Binding-site contacts:
Ligand atom N03 contacts residue GLY142 of chain 1.D at 4.0 Å.
Ligand atom O01 contacts residue HIS100 of chain 1.D at 3.3 Å (h-bond).
Ligand atom N04 contacts residue TYR141 of chain 1.D at 3.7 Å.
Ligand atom O01 contacts residue ZN1 of chain 1.N at 2.2 Å.
Ligand atom C11 contacts residue HIS204 of chain 1.D at 4.1 Å.
Ligand atom C07 contacts residue HIS204 of chain 1.D at 3.7 Å.
Ligand atom O02 contacts residue ASP51 of chain 1.D at 3.4 Å (salt-bridge).
Ligand atom C11 contacts residue ASP50 of chain 1.D at 4.3 Å.
Ligand atom N05 contacts residue ASP50 of chain 1.D at 3.2 Å (salt-bridge).
Ligand atom N05 contacts residue LEU202 of chain 1.D at 4.0 Å.
Ligand atom N03 contacts residue TYR141 of chain 1.D at 4.0 Å.
Ligand atom O01 contacts residue PRO140 of chain 1.D at 3.4 Å.
Ligand atom O01 contacts residue PRO139 of chain 1.D at 4.2 Å.
Ligand atom N05 contacts residue HIS100 of chain 1.D at 3.7 Å.
Ligand atom C08 contacts residue ZN1 of chain 1.N at 4.2 Å.
Ligand atom C11 contacts residue PRO140 of chain 1.D at 4.4 Å (hydrophobic).
Ligand atom O02 contacts residue HIS100 of chain 1.D at 2.6 Å (h-bond).
Ligand atom N04 contacts residue TRP172 of chain 1.D at 4.0 Å.
Ligand atom N05 contacts residue ZN1 of chain 1.N at 2.8 Å.
Ligand atom O01 contacts residue HIS104 of chain 1.D at 3.1 Å (h-bond).
Ligand atom C10 contacts residue TRP172 of chain 1.D at 3.6 Å (hydrophobic).
Ligand atom O02 contacts residue ZN1 of chain 1.N at 2.1 Å.
Ligand atom C08 contacts residue TYR141 of chain 1.D at 3.6 Å (hydrophobic).
Ligand atom C11 contacts residue TYR141 of chain 1.D at 3.6 Å (hydrophobic).
Ligand atom N03 contacts residue LEU202 of chain 1.D at 3.7 Å.
Ligand atom N03 contacts residue TRP165 of chain 1.D at 3.3 Å.
Ligand atom O02 contacts residue HIS204 of chain 1.D at 3.7 Å.
Ligand atom O02 contacts residue ASP50 of chain 1.D at 2.5 Å (salt-bridge).
Ligand atom C06 contacts residue HIS204 of chain 1.D at 3.7 Å.
Ligand atom C11 contacts residue HIS104 of chain 1.D at 4.1 Å.
Ligand atom O02 contacts residue HIS104 of chain 1.D at 4.1 Å.
Ligand atom C09 contacts residue TYR141 of chain 1.D at 3.5 Å (hydrophobic).
Ligand atom C11 contacts residue ZN1 of chain 1.N at 2.8 Å.
Ligand atom C11 contacts residue HIS100 of chain 1.D at 4.0 Å.
Ligand atom O01 contacts residue TYR141 of chain 1.D at 3.0 Å (h-bond).
Ligand atom C07 contacts residue ZN1 of chain 1.N at 4.4 Å.
Ligand atom C06 contacts residue TRP172 of chain 1.D at 4.2 Å (hydrophobic).
Ligand atom C10 contacts residue TYR141 of chain 1.D at 4.2 Å (hydrophobic).
Ligand atom N05 contacts residue HIS204 of chain 1.D at 3.2 Å (h-bond).
Ligand atom C07 contacts residue TRP172 of chain 1.D at 4.2 Å (hydrophobic).

Sequence of chain 1.D:
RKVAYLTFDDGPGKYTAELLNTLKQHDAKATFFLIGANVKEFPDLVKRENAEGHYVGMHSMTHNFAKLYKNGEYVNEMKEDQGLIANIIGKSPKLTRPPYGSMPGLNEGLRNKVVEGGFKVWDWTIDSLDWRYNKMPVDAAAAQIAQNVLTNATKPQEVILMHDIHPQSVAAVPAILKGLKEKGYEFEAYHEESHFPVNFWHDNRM

This small molecule binds to this protein.
Small molecule (SMILES): NCCCC[C@H](N)C(=O)NO